Sequence of chain 1.A:
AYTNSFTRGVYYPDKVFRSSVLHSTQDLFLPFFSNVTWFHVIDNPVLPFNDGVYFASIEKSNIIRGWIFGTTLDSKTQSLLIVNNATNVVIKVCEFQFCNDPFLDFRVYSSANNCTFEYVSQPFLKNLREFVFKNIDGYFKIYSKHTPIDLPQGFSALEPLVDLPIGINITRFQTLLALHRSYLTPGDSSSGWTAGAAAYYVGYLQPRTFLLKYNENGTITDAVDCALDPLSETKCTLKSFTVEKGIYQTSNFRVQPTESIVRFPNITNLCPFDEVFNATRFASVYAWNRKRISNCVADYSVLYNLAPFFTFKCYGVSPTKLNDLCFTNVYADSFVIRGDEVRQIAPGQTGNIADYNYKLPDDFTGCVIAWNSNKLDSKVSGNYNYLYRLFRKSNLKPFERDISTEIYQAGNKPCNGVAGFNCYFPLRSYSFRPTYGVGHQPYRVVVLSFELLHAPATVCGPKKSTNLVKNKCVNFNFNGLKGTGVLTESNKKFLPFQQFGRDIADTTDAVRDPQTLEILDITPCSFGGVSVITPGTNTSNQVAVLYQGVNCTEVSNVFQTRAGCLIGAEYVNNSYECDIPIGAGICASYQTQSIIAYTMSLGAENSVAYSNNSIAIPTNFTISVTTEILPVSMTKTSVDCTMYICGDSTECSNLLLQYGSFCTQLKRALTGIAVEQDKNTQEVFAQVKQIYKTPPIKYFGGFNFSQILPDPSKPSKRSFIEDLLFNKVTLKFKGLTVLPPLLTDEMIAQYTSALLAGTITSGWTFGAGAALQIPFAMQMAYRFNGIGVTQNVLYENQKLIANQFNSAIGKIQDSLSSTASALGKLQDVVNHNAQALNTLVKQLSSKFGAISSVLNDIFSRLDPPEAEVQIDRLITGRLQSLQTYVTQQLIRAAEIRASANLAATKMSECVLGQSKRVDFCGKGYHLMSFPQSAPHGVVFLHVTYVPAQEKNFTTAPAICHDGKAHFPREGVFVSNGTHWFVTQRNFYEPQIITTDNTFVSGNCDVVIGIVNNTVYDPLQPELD

Binding-site contacts:
Ligand atom N2 contacts residue ASN798 of chain 1.A at 2.9 Å (h-bond).
Ligand atom C6 contacts residue GLN801 of chain 1.A at 3.9 Å.
Ligand atom C3 contacts residue ASN798 of chain 1.A at 3.8 Å.
Ligand atom C4 contacts residue ASN798 of chain 1.A at 4.2 Å.
Ligand atom C7 contacts residue ASN798 of chain 1.A at 3.4 Å.
Ligand atom C1 contacts residue SER800 of chain 1.A at 3.3 Å.
Ligand atom C2 contacts residue SER800 of chain 1.A at 4.3 Å.
Ligand atom C5 contacts residue SER800 of chain 1.A at 3.8 Å.
Ligand atom C1 contacts residue ASN798 of chain 1.A at 1.4 Å.
Ligand atom O5 contacts residue ASN798 of chain 1.A at 2.3 Å (h-bond).
Ligand atom C3 contacts residue SER800 of chain 1.A at 4.4 Å.
Ligand atom O7 contacts residue ASN798 of chain 1.A at 3.5 Å (h-bond).
Ligand atom C5 contacts residue ASN798 of chain 1.A at 3.6 Å.
Ligand atom C2 contacts residue ASN798 of chain 1.A at 2.5 Å.
Ligand atom C5 contacts residue GLN801 of chain 1.A at 4.5 Å.
Ligand atom O5 contacts residue SER800 of chain 1.A at 3.7 Å.

This small molecule binds to this protein.
Small molecule (SMILES): CC(=O)N[C@@H]1[C@@H](O)[C@H](O)[C@@H](CO)O[C@H]1O